Sequence of chain 1.Y:
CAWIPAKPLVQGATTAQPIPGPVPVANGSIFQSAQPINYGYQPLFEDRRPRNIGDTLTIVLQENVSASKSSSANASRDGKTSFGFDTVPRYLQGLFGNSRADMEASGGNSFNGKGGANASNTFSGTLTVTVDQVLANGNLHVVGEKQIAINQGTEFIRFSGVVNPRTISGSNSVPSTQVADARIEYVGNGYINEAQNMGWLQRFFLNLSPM

This small molecule binds to this protein.
Small molecule (SMILES): CCCCCCCC(=O)O

Sequence of chain 1.W:
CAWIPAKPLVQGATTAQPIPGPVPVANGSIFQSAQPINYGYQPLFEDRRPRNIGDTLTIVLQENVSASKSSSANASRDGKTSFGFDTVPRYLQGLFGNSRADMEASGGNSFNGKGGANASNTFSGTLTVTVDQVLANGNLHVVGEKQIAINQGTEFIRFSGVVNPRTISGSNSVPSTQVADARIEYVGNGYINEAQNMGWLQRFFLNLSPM

Binding-site contacts:
Ligand atom O1 contacts residue CYS22 of chain 1.Y at 2.6 Å (h-bond).
Ligand atom C1 contacts residue CYS22 of chain 1.Y at 1.7 Å (hydrophobic).
Ligand atom C1 contacts residue TRP24 of chain 1.Y at 4.2 Å (hydrophobic).
Ligand atom C1 contacts residue LEU229 of chain 1.W at 4.3 Å (hydrophobic).
Ligand atom C1 contacts residue ALA23 of chain 1.Y at 4.4 Å (hydrophobic).
Ligand atom C4 contacts residue TRP221 of chain 1.X at 4.3 Å (hydrophobic).
Ligand atom C2 contacts residue ASN228 of chain 1.W at 3.9 Å.
Ligand atom C1 contacts residue ASN228 of chain 1.W at 4.5 Å.
Ligand atom O1 contacts residue TRP24 of chain 1.Y at 3.3 Å.
Ligand atom C2 contacts residue LEU229 of chain 1.W at 3.9 Å (hydrophobic).
Ligand atom C3 contacts residue LEU229 of chain 1.W at 4.2 Å (hydrophobic).
Ligand atom C5 contacts residue TRP221 of chain 1.X at 4.3 Å (hydrophobic).
Ligand atom C3 contacts residue CYS22 of chain 1.Y at 3.6 Å (hydrophobic).
Ligand atom C2 contacts residue CYS22 of chain 1.Y at 2.6 Å (hydrophobic).
Ligand atom C8 contacts residue TRP221 of chain 1.X at 4.0 Å (hydrophobic).
Ligand atom O1 contacts residue LEU229 of chain 1.W at 4.2 Å.
Ligand atom C7 contacts residue TRP221 of chain 1.X at 3.7 Å (hydrophobic).
Ligand atom C4 contacts residue LEU229 of chain 1.W at 4.0 Å (hydrophobic).

Sequence of chain 1.X:
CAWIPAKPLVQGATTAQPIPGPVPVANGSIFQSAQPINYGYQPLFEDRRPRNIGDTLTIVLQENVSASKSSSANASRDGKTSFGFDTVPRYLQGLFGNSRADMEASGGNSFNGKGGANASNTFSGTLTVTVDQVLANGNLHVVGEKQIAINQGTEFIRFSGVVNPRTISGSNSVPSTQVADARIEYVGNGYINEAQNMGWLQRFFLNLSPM